Binding-site contacts:
Ligand atom O7 contacts residue ASN13 of chain 1.F at 3.4 Å (h-bond).
Ligand atom C1 contacts residue ASN13 of chain 1.F at 1.5 Å.
Ligand atom C5 contacts residue ASN13 of chain 1.F at 3.7 Å.
Ligand atom N2 contacts residue ASN13 of chain 1.F at 2.9 Å (h-bond).
Ligand atom C7 contacts residue ASN13 of chain 1.F at 3.5 Å.
Ligand atom C4 contacts residue ASN13 of chain 1.F at 4.3 Å.
Ligand atom C2 contacts residue ASN13 of chain 1.F at 2.5 Å.
Ligand atom C3 contacts residue ASN13 of chain 1.F at 3.8 Å.
Ligand atom C8 contacts residue SER14 of chain 1.F at 4.1 Å.
Ligand atom C8 contacts residue THR15 of chain 1.F at 4.1 Å.
Ligand atom O5 contacts residue ASN13 of chain 1.F at 2.4 Å (h-bond).
Ligand atom C8 contacts residue ASN13 of chain 1.F at 3.5 Å.

A small-molecule ligand and the protein it binds are described below.
Small molecule (SMILES): CC(=O)N[C@@H]1[C@@H](O)[C@H](O)[C@@H](CO)O[C@H]1O

Sequence of chain 1.F:
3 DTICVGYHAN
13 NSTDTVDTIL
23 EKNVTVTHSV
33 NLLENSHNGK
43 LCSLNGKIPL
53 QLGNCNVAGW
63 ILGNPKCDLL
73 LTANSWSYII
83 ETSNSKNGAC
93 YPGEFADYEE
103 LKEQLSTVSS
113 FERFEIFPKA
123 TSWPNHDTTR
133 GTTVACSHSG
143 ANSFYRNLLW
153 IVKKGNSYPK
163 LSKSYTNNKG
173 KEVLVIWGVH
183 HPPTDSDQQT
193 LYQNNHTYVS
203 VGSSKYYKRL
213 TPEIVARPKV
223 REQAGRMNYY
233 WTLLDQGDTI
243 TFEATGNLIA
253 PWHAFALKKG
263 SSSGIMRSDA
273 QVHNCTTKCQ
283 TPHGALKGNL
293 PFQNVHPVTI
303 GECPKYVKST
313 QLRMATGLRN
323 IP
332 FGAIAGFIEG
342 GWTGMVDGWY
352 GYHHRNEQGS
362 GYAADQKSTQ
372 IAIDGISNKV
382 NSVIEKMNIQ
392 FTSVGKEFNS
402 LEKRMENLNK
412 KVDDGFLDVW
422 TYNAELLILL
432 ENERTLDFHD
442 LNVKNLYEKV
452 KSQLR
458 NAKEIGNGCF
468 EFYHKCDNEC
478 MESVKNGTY